Sequence of chain 4.A:
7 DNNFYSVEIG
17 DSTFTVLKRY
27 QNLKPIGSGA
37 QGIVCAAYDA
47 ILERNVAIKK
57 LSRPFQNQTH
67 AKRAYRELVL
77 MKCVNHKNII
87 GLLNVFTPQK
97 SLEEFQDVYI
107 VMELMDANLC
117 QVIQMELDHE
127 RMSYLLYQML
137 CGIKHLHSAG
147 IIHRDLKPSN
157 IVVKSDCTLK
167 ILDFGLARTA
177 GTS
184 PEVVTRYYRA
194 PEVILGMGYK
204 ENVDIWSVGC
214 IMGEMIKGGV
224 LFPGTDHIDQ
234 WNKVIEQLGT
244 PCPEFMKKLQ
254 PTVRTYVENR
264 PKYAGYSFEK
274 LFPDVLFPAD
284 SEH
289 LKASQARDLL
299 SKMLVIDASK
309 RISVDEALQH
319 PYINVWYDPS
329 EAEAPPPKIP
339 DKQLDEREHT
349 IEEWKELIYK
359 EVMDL

Binding-site contacts:
Ligand atom O19 contacts residue MET108 of chain 4.A at 3.7 Å.
Ligand atom C9 contacts residue ILE32 of chain 4.A at 3.9 Å (hydrophobic).
Ligand atom O20 contacts residue ILE86 of chain 4.A at 3.8 Å.
Ligand atom O20 contacts residue MET111 of chain 4.A at 3.5 Å (h-bond).
Ligand atom O17 contacts residue ASP169 of chain 4.A at 3.7 Å.
Ligand atom O20 contacts residue ALA53 of chain 4.A at 3.7 Å.
Ligand atom C13 contacts residue VAL158 of chain 4.A at 3.8 Å (hydrophobic).
Ligand atom C2 contacts residue ASP169 of chain 4.A at 3.5 Å.
Ligand atom O23 contacts residue MET111 of chain 4.A at 3.5 Å (h-bond).
Ligand atom O19 contacts residue ILE86 of chain 4.A at 3.8 Å.
Ligand atom O22 contacts residue ASN114 of chain 4.A at 3.5 Å (h-bond).
Ligand atom O20 contacts residue LEU110 of chain 4.A at 3.8 Å.
Ligand atom C3 contacts residue LYS55 of chain 4.A at 3.9 Å.
Ligand atom O21 contacts residue LEU110 of chain 4.A at 3.5 Å.
Ligand atom C12 contacts residue LEU168 of chain 4.A at 3.5 Å (hydrophobic).
Ligand atom C1 contacts residue VAL40 of chain 4.A at 3.7 Å (hydrophobic).
Ligand atom O8 contacts residue LEU168 of chain 4.A at 3.9 Å.
Ligand atom C3 contacts residue ASP169 of chain 4.A at 3.4 Å.
Ligand atom O18 contacts residue LYS55 of chain 4.A at 2.8 Å (salt-bridge).
Ligand atom O17 contacts residue MET108 of chain 4.A at 3.3 Å (h-bond).
Ligand atom C11 contacts residue ALA53 of chain 4.A at 4.0 Å (hydrophobic).
Ligand atom O17 contacts residue GLU73 of chain 4.A at 3.5 Å (salt-bridge).
Ligand atom C10 contacts residue VAL158 of chain 4.A at 3.8 Å (hydrophobic).
Ligand atom O19 contacts residue GLU109 of chain 4.A at 3.9 Å.
Ligand atom O23 contacts residue ALA113 of chain 4.A at 3.4 Å.
Ligand atom O23 contacts residue ASP112 of chain 4.A at 3.6 Å.
Ligand atom O19 contacts residue LEU168 of chain 4.A at 3.7 Å.
Ligand atom C6 contacts residue LEU168 of chain 4.A at 3.5 Å (hydrophobic).
Ligand atom O19 contacts residue ALA53 of chain 4.A at 3.7 Å.
Ligand atom C10 contacts residue ILE32 of chain 4.A at 4.0 Å (hydrophobic).
Ligand atom O20 contacts residue GLU109 of chain 4.A at 2.9 Å (salt-bridge).
Ligand atom C4 contacts residue MET108 of chain 4.A at 3.9 Å (hydrophobic).
Ligand atom O18 contacts residue ASP169 of chain 4.A at 2.7 Å (salt-bridge).
Ligand atom C5 contacts residue MET108 of chain 4.A at 3.7 Å (hydrophobic).
Ligand atom C14 contacts residue VAL158 of chain 4.A at 4.0 Å (hydrophobic).
Ligand atom C5 contacts residue LEU168 of chain 4.A at 3.4 Å (hydrophobic).
Ligand atom O21 contacts residue MET111 of chain 4.A at 2.7 Å (h-bond).
Ligand atom C2 contacts residue VAL40 of chain 4.A at 4.0 Å (hydrophobic).
Ligand atom C7 contacts residue LEU168 of chain 4.A at 3.4 Å (hydrophobic).
Ligand atom O18 contacts residue GLU73 of chain 4.A at 3.2 Å (salt-bridge).

The protein below binds the small molecule below.
Small molecule (SMILES): O=c1c(O)c(-c2ccc(O)c(O)c2)oc2cc(O)c(O)c(O)c12